Binding-site contacts:
Ligand atom O7 contacts residue ASN154 of chain 5.C at 3.8 Å.
Ligand atom C7 contacts residue ASN154 of chain 5.C at 3.4 Å.
Ligand atom C6 contacts residue SER157 of chain 5.C at 4.1 Å.
Ligand atom C1 contacts residue SER156 of chain 5.C at 4.1 Å.
Ligand atom C5 contacts residue SER156 of chain 5.C at 4.4 Å.
Ligand atom C3 contacts residue ASN154 of chain 5.C at 3.9 Å.
Ligand atom O5 contacts residue ASN154 of chain 5.C at 2.3 Å (h-bond).
Ligand atom C4 contacts residue ASN154 of chain 5.C at 4.2 Å.
Ligand atom C1 contacts residue SER157 of chain 5.C at 4.2 Å.
Ligand atom C1 contacts residue ASN154 of chain 5.C at 1.4 Å.
Ligand atom O6 contacts residue SER157 of chain 5.C at 4.4 Å.
Ligand atom O5 contacts residue SER156 of chain 5.C at 4.3 Å.
Ligand atom N2 contacts residue ASN154 of chain 5.C at 3.1 Å (h-bond).
Ligand atom C8 contacts residue ASN154 of chain 5.C at 3.8 Å.
Ligand atom C5 contacts residue ASN154 of chain 5.C at 3.6 Å.
Ligand atom O5 contacts residue SER157 of chain 5.C at 3.5 Å (h-bond).
Ligand atom C2 contacts residue ASN154 of chain 5.C at 2.5 Å.
Ligand atom C5 contacts residue SER157 of chain 5.C at 4.3 Å.

The small molecule below binds the protein below.
Small molecule (SMILES): CC(=O)N[C@@H]1[C@@H](O)[C@H](O)[C@@H](CO)O[C@H]1O

Sequence of chain 5.C:
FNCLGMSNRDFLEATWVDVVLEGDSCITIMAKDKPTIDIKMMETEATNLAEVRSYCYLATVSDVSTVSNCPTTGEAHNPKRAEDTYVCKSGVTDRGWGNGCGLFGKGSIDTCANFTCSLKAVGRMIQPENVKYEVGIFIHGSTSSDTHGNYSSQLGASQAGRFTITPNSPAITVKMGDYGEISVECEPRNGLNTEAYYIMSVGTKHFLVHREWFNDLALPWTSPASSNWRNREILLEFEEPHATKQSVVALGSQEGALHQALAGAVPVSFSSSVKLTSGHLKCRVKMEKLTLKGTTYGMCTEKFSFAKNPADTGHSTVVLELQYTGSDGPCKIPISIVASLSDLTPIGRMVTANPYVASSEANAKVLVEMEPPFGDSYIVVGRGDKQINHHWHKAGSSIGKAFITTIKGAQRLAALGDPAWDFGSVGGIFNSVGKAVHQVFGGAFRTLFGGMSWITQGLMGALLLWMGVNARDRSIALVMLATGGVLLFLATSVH